Binding-site contacts:
Ligand atom O5 contacts residue ASN165 of chain 1.C at 2.4 Å (h-bond).
Ligand atom C3 contacts residue ASN165 of chain 1.C at 3.8 Å.
Ligand atom O7 contacts residue ASN165 of chain 1.C at 3.0 Å (h-bond).
Ligand atom O3 contacts residue GLU113 of chain 1.C at 4.0 Å.
Ligand atom C6 contacts residue ASN165 of chain 1.C at 3.9 Å.
Ligand atom C8 contacts residue GLN161 of chain 1.C at 3.5 Å.
Ligand atom O4 contacts residue SER114 of chain 1.C at 3.0 Å (h-bond).
Ligand atom O4 contacts residue THR131 of chain 1.C at 3.8 Å.
Ligand atom C3 contacts residue THR131 of chain 1.C at 3.9 Å.
Ligand atom C4 contacts residue ASN165 of chain 1.C at 4.0 Å.
Ligand atom C6 contacts residue GLY130 of chain 1.C at 3.6 Å.
Ligand atom C3 contacts residue GLY130 of chain 1.C at 3.9 Å.
Ligand atom O5 contacts residue GLY130 of chain 1.C at 3.1 Å (h-bond).
Ligand atom C5 contacts residue ASN165 of chain 1.C at 3.7 Å.
Ligand atom C5 contacts residue GLY130 of chain 1.C at 3.9 Å.
Ligand atom N2 contacts residue ASN165 of chain 1.C at 2.9 Å (h-bond).
Ligand atom C1 contacts residue ASN165 of chain 1.C at 1.4 Å.
Ligand atom N2 contacts residue GLN161 of chain 1.C at 2.8 Å (h-bond).
Ligand atom C7 contacts residue GLN161 of chain 1.C at 3.6 Å.
Ligand atom O3 contacts residue SER114 of chain 1.C at 3.0 Å (h-bond).
Ligand atom C6 contacts residue PHE128 of chain 1.C at 3.9 Å (hydrophobic).
Ligand atom O4 contacts residue GLY130 of chain 1.C at 3.6 Å.
Ligand atom O4 contacts residue TRP129 of chain 1.C at 4.0 Å.
Ligand atom C8 contacts residue TRP129 of chain 1.C at 4.0 Å (hydrophobic).
Ligand atom C5 contacts residue GLY130 of chain 1.C at 3.6 Å.
Ligand atom C2 contacts residue GLN161 of chain 1.C at 3.7 Å.
Ligand atom C7 contacts residue GLY130 of chain 1.C at 3.8 Å.
Ligand atom C1 contacts residue GLY130 of chain 1.C at 4.1 Å.
Ligand atom C6 contacts residue GLY130 of chain 1.C at 4.0 Å.
Ligand atom C5 contacts residue ASN165 of chain 1.C at 3.5 Å.
Ligand atom O3 contacts residue GLN161 of chain 1.C at 3.7 Å.
Ligand atom C4 contacts residue SER114 of chain 1.C at 3.9 Å.
Ligand atom O7 contacts residue GLY130 of chain 1.C at 3.2 Å.
Ligand atom C2 contacts residue ASN165 of chain 1.C at 2.5 Å.
Ligand atom O3 contacts residue THR131 of chain 1.C at 3.9 Å.
Ligand atom O5 contacts residue THR131 of chain 1.C at 3.8 Å.
Ligand atom C7 contacts residue ASN165 of chain 1.C at 3.2 Å.
Ligand atom C4 contacts residue GLY130 of chain 1.C at 4.0 Å.
Ligand atom C3 contacts residue GLN161 of chain 1.C at 3.5 Å.
Ligand atom C6 contacts residue LEU164 of chain 1.C at 3.8 Å (hydrophobic).

Sequence of chain 1.C:
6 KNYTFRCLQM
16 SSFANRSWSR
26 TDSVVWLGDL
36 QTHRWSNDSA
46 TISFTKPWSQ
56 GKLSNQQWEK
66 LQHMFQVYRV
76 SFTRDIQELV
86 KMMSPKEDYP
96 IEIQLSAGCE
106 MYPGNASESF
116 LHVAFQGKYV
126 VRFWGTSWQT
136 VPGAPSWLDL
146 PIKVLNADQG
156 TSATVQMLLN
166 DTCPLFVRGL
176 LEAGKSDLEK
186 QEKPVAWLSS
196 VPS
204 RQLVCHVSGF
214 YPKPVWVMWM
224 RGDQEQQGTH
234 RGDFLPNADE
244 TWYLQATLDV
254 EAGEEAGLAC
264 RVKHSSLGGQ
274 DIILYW

The small molecule below binds the protein below.
Small molecule (SMILES): CC(=O)N[C@H]1[C@H](O[C@H]2[C@H](O)[C@@H](NC(C)=O)CO[C@@H]2CO[C@@H]2O[C@@H](C)[C@@H](O)[C@@H](O)[C@@H]2O)O[C@H](CO)[C@@H](O[C@@H]2O[C@H](CO)[C@@H](O)[C@H](O)[C@@H]2O)[C@@H]1O